Sequence of chain 1.B:
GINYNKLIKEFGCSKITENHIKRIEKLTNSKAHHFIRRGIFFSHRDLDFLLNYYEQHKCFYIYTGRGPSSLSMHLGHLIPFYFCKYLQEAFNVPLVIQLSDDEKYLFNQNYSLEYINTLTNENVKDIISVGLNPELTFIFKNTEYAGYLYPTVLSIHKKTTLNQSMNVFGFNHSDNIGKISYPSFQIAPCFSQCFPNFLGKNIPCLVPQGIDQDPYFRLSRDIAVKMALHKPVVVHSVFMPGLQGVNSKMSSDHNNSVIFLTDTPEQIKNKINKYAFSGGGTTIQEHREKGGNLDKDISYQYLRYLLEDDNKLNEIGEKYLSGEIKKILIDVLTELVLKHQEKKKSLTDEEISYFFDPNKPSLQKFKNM

This small molecule binds to this protein.
Small molecule (SMILES): Nc1ncnc2c1ncn2[C@@H]1O[C@H](CO[P](=O)(O)OC(=O)[C@@H](N)Cc2c[nH]c3ccccc23)[C@@H](O)[C@H]1O

Binding-site contacts:
Ligand atom NE1 contacts residue TYR83 of chain 1.B at 3.0 Å (h-bond).
Ligand atom O4' contacts residue PRO100 of chain 1.B at 3.6 Å.
Ligand atom N1 contacts residue PHE259 of chain 1.B at 3.5 Å.
Ligand atom CB contacts residue GLY87 of chain 1.B at 3.5 Å.
Ligand atom N1 contacts residue MET260 of chain 1.B at 2.8 Å (h-bond).
Ligand atom C5 contacts residue GLY96 of chain 1.B at 3.6 Å.
Ligand atom CZ3 contacts residue THR84 of chain 1.B at 3.6 Å.
Ligand atom O2' contacts residue GLY230 of chain 1.B at 2.9 Å (h-bond).
Ligand atom NH3 contacts residue GLN233 of chain 1.B at 3.4 Å (h-bond).
Ligand atom N3 contacts residue GLY96 of chain 1.B at 3.1 Å (h-bond).
Ligand atom NH3 contacts residue GLU123 of chain 1.B at 2.8 Å (salt-bridge).
Ligand atom O contacts residue GLY87 of chain 1.B at 3.4 Å (h-bond).
Ligand atom C contacts residue GLY87 of chain 1.B at 3.5 Å.
Ligand atom O1P contacts residue ARG86 of chain 1.B at 2.9 Å (salt-bridge).
Ligand atom O contacts residue GLU123 of chain 1.B at 3.5 Å (salt-bridge).
Ligand atom CH2 contacts residue GLY85 of chain 1.B at 3.6 Å.
Ligand atom O5' contacts residue HIS97 of chain 1.B at 3.5 Å.
Ligand atom CZ2 contacts residue PHE237 of chain 1.B at 3.4 Å (hydrophobic).
Ligand atom NE1 contacts residue GLN206 of chain 1.B at 3.5 Å.
Ligand atom CD1 contacts residue GLN118 of chain 1.B at 3.0 Å.
Ligand atom CG contacts residue GLN206 of chain 1.B at 3.6 Å.
Ligand atom C2 contacts residue GLY96 of chain 1.B at 3.3 Å.
Ligand atom CE2 contacts residue GLY85 of chain 1.B at 3.4 Å.
Ligand atom O contacts residue LYS124 of chain 1.B at 3.4 Å.
Ligand atom O3' contacts residue GLY230 of chain 1.B at 3.4 Å (h-bond).
Ligand atom NH3 contacts residue GLN206 of chain 1.B at 2.8 Å (h-bond).
Ligand atom O1P contacts residue GLY87 of chain 1.B at 2.9 Å (h-bond).
Ligand atom C4 contacts residue GLY96 of chain 1.B at 3.2 Å.
Ligand atom CA contacts residue GLN233 of chain 1.B at 3.3 Å.
Ligand atom N6 contacts residue MET260 of chain 1.B at 3.0 Å (h-bond).
Ligand atom CD1 contacts residue GLN206 of chain 1.B at 3.3 Å.
Ligand atom C8 contacts residue HIS97 of chain 1.B at 3.6 Å.
Ligand atom CE3 contacts residue GLY85 of chain 1.B at 3.4 Å.
Ligand atom NE1 contacts residue GLN118 of chain 1.B at 2.9 Å (h-bond).
Ligand atom O2' contacts residue ASP232 of chain 1.B at 2.6 Å (salt-bridge).
Ligand atom CD2 contacts residue GLY85 of chain 1.B at 3.3 Å.
Ligand atom CZ2 contacts residue GLY85 of chain 1.B at 3.5 Å.
Ligand atom N6 contacts residue MET270 of chain 1.B at 3.4 Å (h-bond).
Ligand atom C6 contacts residue GLY96 of chain 1.B at 3.5 Å.
Ligand atom CG contacts residue GLY85 of chain 1.B at 3.5 Å.